The small molecule below binds the protein below.
Small molecule (SMILES): CC(=O)N[C@@H]1[C@@H](O)[C@H](O)[C@@H](CO)O[C@H]1O

Sequence of chain 1.A:
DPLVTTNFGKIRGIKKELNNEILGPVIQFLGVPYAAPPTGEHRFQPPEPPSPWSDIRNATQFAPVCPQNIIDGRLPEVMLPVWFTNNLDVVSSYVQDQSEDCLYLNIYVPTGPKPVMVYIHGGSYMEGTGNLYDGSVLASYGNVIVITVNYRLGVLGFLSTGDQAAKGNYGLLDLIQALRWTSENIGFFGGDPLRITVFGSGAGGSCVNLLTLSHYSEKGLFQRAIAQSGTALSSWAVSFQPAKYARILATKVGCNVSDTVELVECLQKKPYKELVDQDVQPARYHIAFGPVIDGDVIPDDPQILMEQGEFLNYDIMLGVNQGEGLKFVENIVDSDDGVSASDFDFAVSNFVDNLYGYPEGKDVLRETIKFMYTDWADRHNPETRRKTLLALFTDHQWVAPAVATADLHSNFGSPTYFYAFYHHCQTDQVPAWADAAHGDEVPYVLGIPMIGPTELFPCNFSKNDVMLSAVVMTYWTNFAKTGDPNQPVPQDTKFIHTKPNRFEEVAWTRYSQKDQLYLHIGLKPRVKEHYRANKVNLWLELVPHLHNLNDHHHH

Binding-site contacts:
Ligand atom O7 contacts residue ASN67 of chain 1.A at 3.9 Å.
Ligand atom O7 contacts residue ILE65 of chain 1.A at 4.3 Å.
Ligand atom C5 contacts residue ASN67 of chain 1.A at 3.7 Å.
Ligand atom C7 contacts residue ILE65 of chain 1.A at 4.4 Å (hydrophobic).
Ligand atom C8 contacts residue ASN67 of chain 1.A at 3.5 Å.
Ligand atom C7 contacts residue ASN67 of chain 1.A at 3.2 Å.
Ligand atom C5 contacts residue ARG21 of chain 1.A at 3.6 Å.
Ligand atom C1 contacts residue ASN67 of chain 1.A at 1.4 Å.
Ligand atom O5 contacts residue ARG21 of chain 1.A at 3.5 Å (salt-bridge).
Ligand atom C2 contacts residue ASN67 of chain 1.A at 2.5 Å.
Ligand atom C1 contacts residue ARG21 of chain 1.A at 3.7 Å.
Ligand atom C8 contacts residue ILE65 of chain 1.A at 3.7 Å (hydrophobic).
Ligand atom O5 contacts residue ASN67 of chain 1.A at 2.4 Å (h-bond).
Ligand atom C6 contacts residue ARG21 of chain 1.A at 4.1 Å.
Ligand atom N2 contacts residue ASN67 of chain 1.A at 2.9 Å (h-bond).
Ligand atom C3 contacts residue ASN67 of chain 1.A at 3.8 Å.
Ligand atom C4 contacts residue ASN67 of chain 1.A at 4.2 Å.